A small-molecule ligand and the protein it binds are described below.
Small molecule (SMILES): CC(=O)c1cccc(C(=O)Nc2ccccc2)c1

Sequence of chain 2.A:
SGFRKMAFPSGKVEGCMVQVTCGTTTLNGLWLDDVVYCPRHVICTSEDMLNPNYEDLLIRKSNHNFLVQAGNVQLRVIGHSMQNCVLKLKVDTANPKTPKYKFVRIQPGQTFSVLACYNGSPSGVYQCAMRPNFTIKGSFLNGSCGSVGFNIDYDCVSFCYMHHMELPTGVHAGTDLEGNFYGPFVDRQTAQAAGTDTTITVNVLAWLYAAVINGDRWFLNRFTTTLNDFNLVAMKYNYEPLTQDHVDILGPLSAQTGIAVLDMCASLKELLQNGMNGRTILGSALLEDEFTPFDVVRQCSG

Binding-site contacts:
Ligand atom C11 contacts residue GLY143 of chain 2.A at 4.0 Å.
Ligand atom C16 contacts residue HIS41 of chain 2.A at 3.9 Å.
Ligand atom C06 contacts residue HIS41 of chain 2.A at 3.8 Å.
Ligand atom C02 contacts residue CYS145 of chain 2.A at 3.1 Å (hydrophobic).
Ligand atom O14 contacts residue MET49 of chain 2.A at 4.0 Å.
Ligand atom C13 contacts residue HIS41 of chain 2.A at 3.4 Å.
Ligand atom C11 contacts residue H2S1 of chain 2.C at 3.9 Å.
Ligand atom C03 contacts residue HIS164 of chain 2.A at 2.9 Å.
Ligand atom O18 contacts residue HIS41 of chain 2.A at 3.6 Å.
Ligand atom C16 contacts residue HIS164 of chain 2.A at 4.0 Å.
Ligand atom C01 contacts residue CYS145 of chain 2.A at 1.8 Å (hydrophobic).
Ligand atom C15 contacts residue MET49 of chain 2.A at 3.6 Å (hydrophobic).
Ligand atom C01 contacts residue HIS41 of chain 2.A at 4.1 Å.
Ligand atom C04 contacts residue H2S1 of chain 2.C at 4.0 Å.
Ligand atom C11 contacts residue ASN142 of chain 2.A at 4.2 Å.
Ligand atom C02 contacts residue HIS164 of chain 2.A at 3.0 Å.
Ligand atom C15 contacts residue HIS41 of chain 2.A at 3.7 Å.
Ligand atom O18 contacts residue HIS164 of chain 2.A at 3.5 Å (h-bond).
Ligand atom C09 contacts residue H2S1 of chain 2.C at 3.9 Å.
Ligand atom C02 contacts residue HIS41 of chain 2.A at 3.6 Å.
Ligand atom C10 contacts residue H2S1 of chain 2.C at 3.3 Å.
Ligand atom C02 contacts residue H2S1 of chain 2.C at 2.9 Å.
Ligand atom O18 contacts residue PRO39 of chain 2.A at 3.1 Å.
Ligand atom C04 contacts residue HIS164 of chain 2.A at 3.4 Å.
Ligand atom C04 contacts residue HIS41 of chain 2.A at 3.4 Å.
Ligand atom C17 contacts residue HIS41 of chain 2.A at 3.4 Å.
Ligand atom O18 contacts residue H2S1 of chain 2.C at 3.6 Å (h-bond).
Ligand atom C03 contacts residue HIS41 of chain 2.A at 3.3 Å.
Ligand atom C11 contacts residue CYS145 of chain 2.A at 3.9 Å (hydrophobic).
Ligand atom O18 contacts residue CYS145 of chain 2.A at 3.4 Å (h-bond).
Ligand atom N07 contacts residue HIS41 of chain 2.A at 4.0 Å.
Ligand atom C05 contacts residue HIS41 of chain 2.A at 3.5 Å.
Ligand atom C05 contacts residue HIS164 of chain 2.A at 4.2 Å.
Ligand atom C12 contacts residue HIS41 of chain 2.A at 3.8 Å.
Ligand atom C08 contacts residue HIS41 of chain 2.A at 4.1 Å.
Ligand atom C17 contacts residue HIS164 of chain 2.A at 3.2 Å.
Ligand atom C01 contacts residue HIS164 of chain 2.A at 3.3 Å.
Ligand atom C01 contacts residue H2S1 of chain 2.C at 1.8 Å.
Ligand atom C03 contacts residue H2S1 of chain 2.C at 3.8 Å.
Ligand atom C16 contacts residue ASP187 of chain 2.A at 4.0 Å.